Binding-site contacts:
Ligand atom O7 contacts residue ASN925 of chain 1.G at 4.4 Å.
Ligand atom N2 contacts residue ASN717 of chain 1.G at 2.9 Å (h-bond).
Ligand atom N2 contacts residue LEU922 of chain 1.G at 4.3 Å.
Ligand atom O5 contacts residue ASN717 of chain 1.G at 2.5 Å (h-bond).
Ligand atom C5 contacts residue LEU922 of chain 1.G at 4.2 Å (hydrophobic).
Ligand atom C4 contacts residue ASN717 of chain 1.G at 4.4 Å.
Ligand atom C8 contacts residue ASN717 of chain 1.G at 3.6 Å.
Ligand atom C8 contacts residue ASN925 of chain 1.G at 4.0 Å.
Ligand atom O4 contacts residue LEU922 of chain 1.G at 4.0 Å.
Ligand atom C5 contacts residue ASN717 of chain 1.G at 3.8 Å.
Ligand atom O7 contacts residue LEU922 of chain 1.G at 3.4 Å.
Ligand atom C2 contacts residue ASN717 of chain 1.G at 2.5 Å.
Ligand atom C3 contacts residue ASN717 of chain 1.G at 3.9 Å.
Ligand atom C1 contacts residue ASN717 of chain 1.G at 1.5 Å.
Ligand atom O6 contacts residue GLN926 of chain 1.G at 3.1 Å (h-bond).
Ligand atom C6 contacts residue GLN926 of chain 1.G at 4.1 Å.
Ligand atom C7 contacts residue ASN717 of chain 1.G at 3.5 Å.
Ligand atom O6 contacts residue THR719 of chain 1.G at 4.1 Å.
Ligand atom C7 contacts residue LEU922 of chain 1.G at 3.5 Å (hydrophobic).
Ligand atom C8 contacts residue LEU922 of chain 1.G at 3.6 Å (hydrophobic).
Ligand atom C8 contacts residue THR716 of chain 1.G at 4.2 Å.
Ligand atom C8 contacts residue GLN926 of chain 1.G at 4.0 Å.
Ligand atom C5 contacts residue GLN926 of chain 1.G at 4.3 Å.

Sequence of chain 1.G:
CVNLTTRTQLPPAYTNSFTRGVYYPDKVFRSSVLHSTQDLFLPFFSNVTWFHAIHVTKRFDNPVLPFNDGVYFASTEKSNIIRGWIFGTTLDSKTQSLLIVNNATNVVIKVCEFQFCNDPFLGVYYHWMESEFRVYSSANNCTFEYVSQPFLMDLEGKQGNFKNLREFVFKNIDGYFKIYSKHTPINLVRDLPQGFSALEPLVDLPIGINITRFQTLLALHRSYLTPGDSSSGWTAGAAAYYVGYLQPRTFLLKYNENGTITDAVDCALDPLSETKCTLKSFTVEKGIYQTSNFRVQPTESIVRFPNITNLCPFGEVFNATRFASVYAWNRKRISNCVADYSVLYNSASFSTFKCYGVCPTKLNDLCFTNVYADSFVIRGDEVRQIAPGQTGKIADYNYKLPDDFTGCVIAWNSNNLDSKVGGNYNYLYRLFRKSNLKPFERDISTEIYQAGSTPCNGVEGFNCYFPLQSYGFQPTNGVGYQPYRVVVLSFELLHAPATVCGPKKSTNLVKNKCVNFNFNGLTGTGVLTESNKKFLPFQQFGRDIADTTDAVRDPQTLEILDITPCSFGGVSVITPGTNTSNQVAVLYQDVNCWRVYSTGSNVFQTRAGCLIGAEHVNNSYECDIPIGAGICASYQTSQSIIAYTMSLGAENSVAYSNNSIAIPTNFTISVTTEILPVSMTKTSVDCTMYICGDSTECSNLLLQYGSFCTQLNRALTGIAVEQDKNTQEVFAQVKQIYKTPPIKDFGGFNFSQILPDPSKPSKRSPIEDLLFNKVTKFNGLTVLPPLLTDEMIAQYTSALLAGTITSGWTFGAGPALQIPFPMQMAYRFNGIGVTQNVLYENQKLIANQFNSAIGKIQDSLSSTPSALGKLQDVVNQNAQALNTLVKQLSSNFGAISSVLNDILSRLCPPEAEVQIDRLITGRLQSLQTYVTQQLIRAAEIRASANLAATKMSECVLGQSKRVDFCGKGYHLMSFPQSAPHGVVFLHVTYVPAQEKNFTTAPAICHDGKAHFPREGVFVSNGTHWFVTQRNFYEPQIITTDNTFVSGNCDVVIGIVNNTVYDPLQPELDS

This protein binds this small molecule.
Small molecule (SMILES): CC(=O)N[C@H]1[C@H](O[C@H]2[C@H](O)[C@@H](NC(C)=O)CO[C@@H]2CO)O[C@H](CO)[C@@H](O)[C@@H]1O